Binding-site contacts:
Ligand atom C2 contacts residue VAL128 of chain 1.A at 4.0 Å (hydrophobic).
Ligand atom C contacts residue LEU145 of chain 1.A at 4.0 Å (hydrophobic).
Ligand atom C2 contacts residue GLU142 of chain 1.A at 3.6 Å.
Ligand atom C2 contacts residue THR141 of chain 1.A at 4.2 Å.
Ligand atom C6 contacts residue LEU140 of chain 1.A at 3.6 Å (hydrophobic).
Ligand atom C4 contacts residue GLU142 of chain 1.A at 4.2 Å.
Ligand atom C contacts residue GLU142 of chain 1.A at 4.0 Å.
Ligand atom C6 contacts residue ALA24 of chain 1.A at 4.3 Å (hydrophobic).
Ligand atom C contacts residue ILE20 of chain 1.A at 3.6 Å (hydrophobic).
Ligand atom O2 contacts residue VAL128 of chain 1.A at 3.4 Å.
Ligand atom O2 contacts residue ASN21 of chain 1.A at 4.0 Å.
Ligand atom C3 contacts residue GLU142 of chain 1.A at 3.4 Å.
Ligand atom O2 contacts residue LEU140 of chain 1.A at 4.2 Å.
Ligand atom C4 contacts residue ALA24 of chain 1.A at 3.9 Å (hydrophobic).
Ligand atom C5 contacts residue ASN21 of chain 1.A at 4.2 Å.
Ligand atom C1 contacts residue ASN21 of chain 1.A at 2.7 Å.
Ligand atom C3 contacts residue ASN21 of chain 1.A at 1.8 Å.
Ligand atom C2 contacts residue ASN21 of chain 1.A at 2.6 Å.
Ligand atom C7 contacts residue ASN21 of chain 1.A at 3.9 Å.
Ligand atom C5 contacts residue ALA24 of chain 1.A at 3.9 Å (hydrophobic).
Ligand atom C4 contacts residue ASN21 of chain 1.A at 3.0 Å.
Ligand atom C1 contacts residue ILE20 of chain 1.A at 4.3 Å (hydrophobic).
Ligand atom O2 contacts residue GLU142 of chain 1.A at 3.9 Å.
Ligand atom C3 contacts residue ALA24 of chain 1.A at 4.3 Å (hydrophobic).
Ligand atom N contacts residue ALA24 of chain 1.A at 4.2 Å.
Ligand atom C1 contacts residue LEU145 of chain 1.A at 4.3 Å (hydrophobic).
Ligand atom C contacts residue THR17 of chain 1.A at 3.8 Å.
Ligand atom C7 contacts residue LEU140 of chain 1.A at 3.2 Å (hydrophobic).
Ligand atom C1 contacts residue GLU142 of chain 1.A at 3.2 Å.
Ligand atom O contacts residue ALA24 of chain 1.A at 4.3 Å.
Ligand atom C7 contacts residue VAL128 of chain 1.A at 3.5 Å (hydrophobic).
Ligand atom C1 contacts residue THR141 of chain 1.A at 3.9 Å.
Ligand atom O2 contacts residue ILE20 of chain 1.A at 3.8 Å.
Ligand atom C6 contacts residue VAL128 of chain 1.A at 3.9 Å (hydrophobic).
Ligand atom O2 contacts residue THR141 of chain 1.A at 3.7 Å.
Ligand atom O2 contacts residue LEU145 of chain 1.A at 3.6 Å.
Ligand atom C contacts residue ASN21 of chain 1.A at 2.1 Å.
Ligand atom C7 contacts residue THR141 of chain 1.A at 4.0 Å.
Ligand atom C1 contacts residue VAL128 of chain 1.A at 4.3 Å (hydrophobic).
Ligand atom C7 contacts residue GLU142 of chain 1.A at 4.0 Å.

Sequence of chain 1.A:
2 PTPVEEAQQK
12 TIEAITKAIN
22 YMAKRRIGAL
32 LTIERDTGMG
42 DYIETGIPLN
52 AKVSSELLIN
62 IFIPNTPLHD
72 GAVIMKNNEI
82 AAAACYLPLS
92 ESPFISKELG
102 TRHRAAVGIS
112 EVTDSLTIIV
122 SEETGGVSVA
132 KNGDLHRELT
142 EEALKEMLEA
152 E

The protein below binds the small molecule below.
Small molecule (SMILES): C[C@H](O)c1ccc([N+](=O)[O-])cc1